Sequence of chain 1.A:
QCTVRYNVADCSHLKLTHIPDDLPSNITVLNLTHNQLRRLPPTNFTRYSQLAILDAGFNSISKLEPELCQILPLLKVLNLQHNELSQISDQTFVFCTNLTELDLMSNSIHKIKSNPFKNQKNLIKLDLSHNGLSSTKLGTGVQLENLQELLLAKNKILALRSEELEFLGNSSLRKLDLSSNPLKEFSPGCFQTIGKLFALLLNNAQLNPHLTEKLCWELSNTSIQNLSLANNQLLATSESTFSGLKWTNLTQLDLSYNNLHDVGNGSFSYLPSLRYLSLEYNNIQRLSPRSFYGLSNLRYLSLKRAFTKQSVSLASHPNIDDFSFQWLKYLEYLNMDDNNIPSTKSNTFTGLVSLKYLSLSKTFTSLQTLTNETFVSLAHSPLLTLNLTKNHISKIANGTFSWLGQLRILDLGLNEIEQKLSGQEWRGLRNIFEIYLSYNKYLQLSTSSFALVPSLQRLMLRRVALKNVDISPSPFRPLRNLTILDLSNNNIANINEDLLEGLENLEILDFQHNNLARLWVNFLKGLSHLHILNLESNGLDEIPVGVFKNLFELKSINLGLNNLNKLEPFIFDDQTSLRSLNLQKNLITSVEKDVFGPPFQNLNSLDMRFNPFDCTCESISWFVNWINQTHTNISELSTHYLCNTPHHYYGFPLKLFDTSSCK

Binding-site contacts:
Ligand atom C7 contacts residue ASN372 of chain 1.A at 3.7 Å.
Ligand atom C6 contacts residue ASN372 of chain 1.A at 3.0 Å.
Ligand atom C8 contacts residue ASN372 of chain 1.A at 3.7 Å.
Ligand atom O6 contacts residue ASN372 of chain 1.A at 2.9 Å (h-bond).
Ligand atom C6 contacts residue GLU373 of chain 1.A at 3.7 Å.
Ligand atom C4 contacts residue ASN372 of chain 1.A at 3.4 Å.
Ligand atom O5 contacts residue ASN372 of chain 1.A at 2.4 Å (h-bond).
Ligand atom C2 contacts residue ASN372 of chain 1.A at 2.6 Å.
Ligand atom O6 contacts residue GLU373 of chain 1.A at 2.5 Å (salt-bridge).
Ligand atom C1 contacts residue GLU373 of chain 1.A at 4.4 Å.
Ligand atom C1 contacts residue ASN372 of chain 1.A at 1.4 Å.
Ligand atom O7 contacts residue ASN372 of chain 1.A at 3.9 Å.
Ligand atom C3 contacts residue ASN372 of chain 1.A at 3.6 Å.
Ligand atom C4 contacts residue GLU373 of chain 1.A at 4.4 Å.
Ligand atom C5 contacts residue ASN372 of chain 1.A at 3.0 Å.
Ligand atom N2 contacts residue ASN372 of chain 1.A at 3.6 Å.

The small molecule below binds the protein below.
Small molecule (SMILES): CC(=O)N[C@H]1[C@@H](O[C@H]2[C@H](O)[C@@H](NC(C)=O)CO[C@@H]2CO)O[C@H](CO)[C@@H](O)[C@@H]1O